Sequence of chain 1.F:
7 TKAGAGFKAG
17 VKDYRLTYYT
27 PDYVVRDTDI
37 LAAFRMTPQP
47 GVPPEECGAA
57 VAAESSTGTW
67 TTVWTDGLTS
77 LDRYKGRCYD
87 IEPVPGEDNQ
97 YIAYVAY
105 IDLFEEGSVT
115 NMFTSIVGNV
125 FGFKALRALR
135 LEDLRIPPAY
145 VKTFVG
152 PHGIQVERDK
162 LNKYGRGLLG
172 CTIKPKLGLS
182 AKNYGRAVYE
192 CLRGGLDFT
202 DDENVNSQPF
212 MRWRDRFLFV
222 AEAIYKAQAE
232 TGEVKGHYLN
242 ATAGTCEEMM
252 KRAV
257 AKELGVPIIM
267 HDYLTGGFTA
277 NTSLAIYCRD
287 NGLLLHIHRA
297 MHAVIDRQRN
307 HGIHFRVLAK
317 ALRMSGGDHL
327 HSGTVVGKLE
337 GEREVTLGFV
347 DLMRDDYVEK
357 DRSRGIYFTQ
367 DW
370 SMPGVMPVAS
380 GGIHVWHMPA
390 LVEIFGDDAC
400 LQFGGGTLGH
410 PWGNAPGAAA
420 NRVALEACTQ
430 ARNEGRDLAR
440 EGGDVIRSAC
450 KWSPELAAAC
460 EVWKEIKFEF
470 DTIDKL

Sequence of chain 1.M:
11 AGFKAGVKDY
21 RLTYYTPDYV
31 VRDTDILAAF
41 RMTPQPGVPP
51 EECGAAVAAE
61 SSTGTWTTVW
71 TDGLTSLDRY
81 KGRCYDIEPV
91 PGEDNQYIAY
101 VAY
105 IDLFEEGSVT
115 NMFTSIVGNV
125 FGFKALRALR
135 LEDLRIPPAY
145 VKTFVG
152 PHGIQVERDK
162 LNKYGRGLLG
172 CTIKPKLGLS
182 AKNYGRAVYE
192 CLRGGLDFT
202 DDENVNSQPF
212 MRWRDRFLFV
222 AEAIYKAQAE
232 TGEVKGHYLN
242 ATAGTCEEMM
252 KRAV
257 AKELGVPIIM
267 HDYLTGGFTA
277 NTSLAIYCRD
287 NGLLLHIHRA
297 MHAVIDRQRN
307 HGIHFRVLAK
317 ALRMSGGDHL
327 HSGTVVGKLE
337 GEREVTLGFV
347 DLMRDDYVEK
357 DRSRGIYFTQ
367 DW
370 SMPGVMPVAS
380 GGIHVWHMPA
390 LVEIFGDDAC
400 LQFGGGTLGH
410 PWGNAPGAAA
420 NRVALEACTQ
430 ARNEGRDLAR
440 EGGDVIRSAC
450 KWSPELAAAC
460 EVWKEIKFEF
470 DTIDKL

This protein binds this small molecule.
Small molecule (SMILES): O=C(O)[C@@](O)(COP(=O)(O)O)[C@H](O)[C@H](O)COP(=O)(O)O

Binding-site contacts:
Ligand atom O3P contacts residue TRP66 of chain 1.M at 3.3 Å.
Ligand atom O5 contacts residue LEU335 of chain 1.F at 3.4 Å.
Ligand atom O2 contacts residue MG1 of chain 1.PA at 2.5 Å.
Ligand atom C3 contacts residue SER379 of chain 1.F at 3.4 Å.
Ligand atom O6 contacts residue ASP203 of chain 1.F at 2.9 Å (salt-bridge).
Ligand atom O3 contacts residue GLU204 of chain 1.F at 3.0 Å (salt-bridge).
Ligand atom C2 contacts residue MG1 of chain 1.PA at 2.9 Å.
Ligand atom P1 contacts residue THR65 of chain 1.M at 3.4 Å.
Ligand atom O4P contacts residue ARG295 of chain 1.F at 2.9 Å (salt-bridge).
Ligand atom O2P contacts residue GLY403 of chain 1.F at 2.8 Å (h-bond).
Ligand atom O3 contacts residue MG1 of chain 1.PA at 2.2 Å.
Ligand atom C contacts residue LYS175 of chain 1.F at 3.4 Å.
Ligand atom C contacts residue MG1 of chain 1.PA at 2.8 Å.
Ligand atom O3 contacts residue HIS294 of chain 1.F at 3.0 Å (h-bond).
Ligand atom O6 contacts residue LYS177 of chain 1.F at 2.7 Å (salt-bridge).
Ligand atom O1P contacts residue LYS175 of chain 1.F at 3.4 Å.
Ligand atom O6 contacts residue LYS175 of chain 1.F at 3.4 Å (salt-bridge).
Ligand atom O4 contacts residue GLY380 of chain 1.F at 3.2 Å.
Ligand atom O4 contacts residue SER379 of chain 1.F at 2.9 Å (h-bond).
Ligand atom O5P contacts residue SER379 of chain 1.F at 3.1 Å (h-bond).
Ligand atom C3 contacts residue MG1 of chain 1.PA at 3.1 Å.
Ligand atom O5P contacts residue HIS327 of chain 1.F at 3.0 Å (h-bond).
Ligand atom C3 contacts residue KCX201 of chain 1.F at 3.2 Å.
Ligand atom O1 contacts residue LYS334 of chain 1.F at 3.5 Å (salt-bridge).
Ligand atom O7 contacts residue LYS334 of chain 1.F at 2.9 Å (salt-bridge).
Ligand atom O6P contacts residue ARG295 of chain 1.F at 2.9 Å (salt-bridge).
Ligand atom O6 contacts residue ASN123 of chain 1.M at 3.0 Å (h-bond).
Ligand atom O2 contacts residue KCX201 of chain 1.F at 3.2 Å (h-bond).
Ligand atom O7 contacts residue GLU60 of chain 1.M at 3.4 Å (salt-bridge).
Ligand atom O3P contacts residue GLY380 of chain 1.F at 3.4 Å.
Ligand atom O3 contacts residue KCX201 of chain 1.F at 2.6 Å (h-bond).
Ligand atom O6 contacts residue GLU204 of chain 1.F at 3.0 Å (salt-bridge).
Ligand atom O3P contacts residue LYS334 of chain 1.F at 2.6 Å (salt-bridge).
Ligand atom O1 contacts residue LYS175 of chain 1.F at 3.1 Å (salt-bridge).
Ligand atom O2 contacts residue THR173 of chain 1.F at 3.0 Å (h-bond).
Ligand atom O6 contacts residue MG1 of chain 1.PA at 1.9 Å.
Ligand atom O1P contacts residue GLY404 of chain 1.F at 2.7 Å (h-bond).
Ligand atom O1P contacts residue THR65 of chain 1.M at 2.5 Å (h-bond).
Ligand atom O2 contacts residue LYS175 of chain 1.F at 2.9 Å (salt-bridge).
Ligand atom O3P contacts residue GLY381 of chain 1.F at 2.7 Å (h-bond).